Sequence of chain 1.B:
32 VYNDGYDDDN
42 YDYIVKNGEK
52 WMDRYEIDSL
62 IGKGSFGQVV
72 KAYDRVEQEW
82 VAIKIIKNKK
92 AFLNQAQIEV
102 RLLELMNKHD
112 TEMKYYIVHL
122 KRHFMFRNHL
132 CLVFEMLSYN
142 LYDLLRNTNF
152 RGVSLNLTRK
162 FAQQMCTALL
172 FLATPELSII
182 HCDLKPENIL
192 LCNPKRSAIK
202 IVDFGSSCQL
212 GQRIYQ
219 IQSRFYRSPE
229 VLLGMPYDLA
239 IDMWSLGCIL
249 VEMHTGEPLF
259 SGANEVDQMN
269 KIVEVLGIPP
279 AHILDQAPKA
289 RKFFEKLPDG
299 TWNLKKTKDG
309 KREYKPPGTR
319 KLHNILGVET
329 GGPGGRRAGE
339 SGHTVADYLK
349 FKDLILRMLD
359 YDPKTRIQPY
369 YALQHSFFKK

The protein below binds the small molecule below.
Small molecule (SMILES): Brc1cnc2[nH]nnc2c1

Binding-site contacts:
Ligand atom N4 contacts residue LEU354 of chain 1.B at 4.0 Å.
Ligand atom N2 contacts residue HIS321 of chain 1.B at 3.0 Å (h-bond).
Ligand atom C3 contacts residue HIS321 of chain 1.B at 4.0 Å.
Ligand atom C2 contacts residue LYS319 of chain 1.B at 4.4 Å.
Ligand atom C4 contacts residue LEU354 of chain 1.B at 3.7 Å (hydrophobic).
Ligand atom N2 contacts residue LYS319 of chain 1.B at 3.7 Å.
Ligand atom N3 contacts residue LYS350 of chain 1.B at 2.8 Å (salt-bridge).
Ligand atom N2 contacts residue LEU320 of chain 1.B at 3.4 Å (h-bond).
Ligand atom C5 contacts residue LEU354 of chain 1.B at 3.7 Å (hydrophobic).
Ligand atom N1 contacts residue VAL273 of chain 1.B at 4.1 Å.
Ligand atom N2 contacts residue LYS350 of chain 1.B at 3.8 Å.
Ligand atom C3 contacts residue LEU354 of chain 1.B at 4.1 Å (hydrophobic).
Ligand atom N1 contacts residue LYS319 of chain 1.B at 3.6 Å.
Ligand atom N4 contacts residue LYS350 of chain 1.B at 3.4 Å (salt-bridge).
Ligand atom N1 contacts residue HIS321 of chain 1.B at 4.3 Å.
Ligand atom C3 contacts residue LEU320 of chain 1.B at 3.5 Å (hydrophobic).
Ligand atom BR1 contacts residue VAL273 of chain 1.B at 4.2 Å.
Ligand atom BR1 contacts residue LEU354 of chain 1.B at 4.2 Å.
Ligand atom C1 contacts residue VAL273 of chain 1.B at 4.2 Å (hydrophobic).
Ligand atom N1 contacts residue LEU320 of chain 1.B at 2.9 Å (h-bond).
Ligand atom N3 contacts residue HIS321 of chain 1.B at 3.4 Å.
Ligand atom C2 contacts residue LEU320 of chain 1.B at 4.0 Å (hydrophobic).
Ligand atom C2 contacts residue LEU274 of chain 1.B at 4.4 Å (hydrophobic).
Ligand atom C2 contacts residue LEU354 of chain 1.B at 3.8 Å (hydrophobic).
Ligand atom BR1 contacts residue LEU274 of chain 1.B at 3.9 Å.
Ligand atom C2 contacts residue VAL273 of chain 1.B at 3.4 Å (hydrophobic).
Ligand atom C3 contacts residue LYS319 of chain 1.B at 3.9 Å.
Ligand atom N1 contacts residue LEU354 of chain 1.B at 4.2 Å.
Ligand atom C4 contacts residue LYS319 of chain 1.B at 4.4 Å.
Ligand atom C1 contacts residue LEU354 of chain 1.B at 3.7 Å (hydrophobic).